Sequence of chain 1.B:
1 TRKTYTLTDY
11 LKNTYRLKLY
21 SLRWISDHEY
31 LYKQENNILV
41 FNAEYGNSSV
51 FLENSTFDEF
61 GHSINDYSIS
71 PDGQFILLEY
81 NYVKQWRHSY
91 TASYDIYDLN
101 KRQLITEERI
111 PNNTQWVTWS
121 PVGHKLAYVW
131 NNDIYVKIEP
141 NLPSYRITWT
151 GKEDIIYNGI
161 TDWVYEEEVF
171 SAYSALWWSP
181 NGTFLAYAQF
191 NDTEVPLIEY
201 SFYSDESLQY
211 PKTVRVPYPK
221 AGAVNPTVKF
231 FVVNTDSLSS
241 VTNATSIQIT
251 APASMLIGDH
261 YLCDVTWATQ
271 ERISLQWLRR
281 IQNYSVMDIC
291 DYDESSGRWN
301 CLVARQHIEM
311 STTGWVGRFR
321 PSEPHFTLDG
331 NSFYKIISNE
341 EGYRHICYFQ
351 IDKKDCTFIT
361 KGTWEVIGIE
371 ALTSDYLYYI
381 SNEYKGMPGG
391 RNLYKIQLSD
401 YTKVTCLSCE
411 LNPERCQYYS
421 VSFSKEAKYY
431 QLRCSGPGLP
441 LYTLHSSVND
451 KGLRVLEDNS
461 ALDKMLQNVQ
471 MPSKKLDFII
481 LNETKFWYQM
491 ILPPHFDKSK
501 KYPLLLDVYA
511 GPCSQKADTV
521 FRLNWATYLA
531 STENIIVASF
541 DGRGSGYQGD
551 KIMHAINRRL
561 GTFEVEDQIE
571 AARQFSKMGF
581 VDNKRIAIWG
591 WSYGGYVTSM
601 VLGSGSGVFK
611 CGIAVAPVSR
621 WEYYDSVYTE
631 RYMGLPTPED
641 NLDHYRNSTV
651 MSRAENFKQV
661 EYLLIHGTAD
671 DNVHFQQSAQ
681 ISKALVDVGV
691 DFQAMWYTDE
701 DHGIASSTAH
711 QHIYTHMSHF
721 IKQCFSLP

Binding-site contacts:
Ligand atom N2 contacts residue TRP149 of chain 1.B at 3.6 Å.
Ligand atom N2 contacts residue ASN243 of chain 1.B at 2.8 Å (h-bond).
Ligand atom C7 contacts residue THR150 of chain 1.B at 4.3 Å.
Ligand atom O3 contacts residue TRP149 of chain 1.B at 4.2 Å.
Ligand atom C5 contacts residue ASN243 of chain 1.B at 3.6 Å.
Ligand atom C3 contacts residue ASN243 of chain 1.B at 3.8 Å.
Ligand atom C2 contacts residue ASN243 of chain 1.B at 2.5 Å.
Ligand atom O7 contacts residue THR150 of chain 1.B at 3.4 Å.
Ligand atom C8 contacts residue ASN243 of chain 1.B at 4.4 Å.
Ligand atom C3 contacts residue TRP149 of chain 1.B at 3.9 Å (hydrophobic).
Ligand atom C1 contacts residue TRP149 of chain 1.B at 3.7 Å (hydrophobic).
Ligand atom C7 contacts residue ASN243 of chain 1.B at 3.3 Å.
Ligand atom C8 contacts residue TRP149 of chain 1.B at 3.6 Å (hydrophobic).
Ligand atom O7 contacts residue ASN243 of chain 1.B at 3.4 Å (h-bond).
Ligand atom C2 contacts residue TRP149 of chain 1.B at 4.1 Å (hydrophobic).
Ligand atom C4 contacts residue ASN243 of chain 1.B at 4.2 Å.
Ligand atom O5 contacts residue ASN243 of chain 1.B at 2.4 Å (h-bond).
Ligand atom C1 contacts residue ASN243 of chain 1.B at 1.5 Å.
Ligand atom C7 contacts residue TRP149 of chain 1.B at 4.1 Å (hydrophobic).

This small molecule binds to this protein.
Small molecule (SMILES): CC(=O)N[C@H]1[C@H](O[C@H]2[C@H](O)[C@@H](NC(C)=O)CO[C@@H]2CO)O[C@H](CO)[C@@H](O)[C@@H]1O